Sequence of chain 1.A:
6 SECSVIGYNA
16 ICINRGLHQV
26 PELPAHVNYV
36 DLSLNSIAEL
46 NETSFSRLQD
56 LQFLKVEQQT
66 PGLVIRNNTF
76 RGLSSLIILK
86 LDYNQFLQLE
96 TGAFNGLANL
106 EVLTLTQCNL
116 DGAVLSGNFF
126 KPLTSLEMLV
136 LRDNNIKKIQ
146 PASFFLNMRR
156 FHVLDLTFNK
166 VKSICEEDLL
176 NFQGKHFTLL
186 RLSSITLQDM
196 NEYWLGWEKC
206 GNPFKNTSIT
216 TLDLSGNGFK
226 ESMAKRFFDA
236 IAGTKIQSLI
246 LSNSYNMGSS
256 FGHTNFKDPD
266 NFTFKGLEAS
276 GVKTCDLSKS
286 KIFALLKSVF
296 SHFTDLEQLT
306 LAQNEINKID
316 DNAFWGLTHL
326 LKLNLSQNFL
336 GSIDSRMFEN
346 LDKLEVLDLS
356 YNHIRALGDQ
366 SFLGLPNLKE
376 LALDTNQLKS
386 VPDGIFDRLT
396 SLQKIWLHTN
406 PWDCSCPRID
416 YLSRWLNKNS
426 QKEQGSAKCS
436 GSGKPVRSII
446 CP

Binding-site contacts:
Ligand atom C7 contacts residue ASN211 of chain 1.A at 3.4 Å.
Ligand atom O5 contacts residue GLY179 of chain 1.A at 3.7 Å.
Ligand atom C1 contacts residue ASN211 of chain 1.A at 1.4 Å.
Ligand atom C5 contacts residue ASN211 of chain 1.A at 3.7 Å.
Ligand atom C6 contacts residue GLY179 of chain 1.A at 4.5 Å.
Ligand atom C3 contacts residue ASN211 of chain 1.A at 3.8 Å.
Ligand atom C4 contacts residue ASN211 of chain 1.A at 4.2 Å.
Ligand atom C1 contacts residue GLY179 of chain 1.A at 4.4 Å.
Ligand atom O5 contacts residue ASN211 of chain 1.A at 2.4 Å (h-bond).
Ligand atom O7 contacts residue ASN211 of chain 1.A at 3.4 Å (h-bond).
Ligand atom C8 contacts residue ASN211 of chain 1.A at 4.4 Å.
Ligand atom N2 contacts residue ASN211 of chain 1.A at 3.0 Å (h-bond).
Ligand atom C2 contacts residue ASN211 of chain 1.A at 2.5 Å.

This protein binds this small molecule.
Small molecule (SMILES): CC(=O)N[C@@H]1[C@@H](O)[C@H](O)[C@@H](CO)O[C@H]1O